A protein and the small-molecule ligand that binds it are described below.
Small molecule (SMILES): CC(=O)N[C@H]1[C@H](O[C@H]2[C@H](O)[C@@H](NC(C)=O)CO[C@@H]2CO)O[C@H](CO)[C@@H](O)[C@@H]1O

Binding-site contacts:
Ligand atom C1 contacts residue SER1070 of chain 1.A at 4.0 Å.
Ligand atom O6 contacts residue PHE1072 of chain 1.A at 3.3 Å.
Ligand atom O5 contacts residue ASN1067 of chain 1.A at 2.4 Å (h-bond).
Ligand atom O6 contacts residue PRO1081 of chain 1.A at 4.2 Å.
Ligand atom C5 contacts residue SER1070 of chain 1.A at 3.2 Å.
Ligand atom C6 contacts residue SER1070 of chain 1.A at 3.3 Å.
Ligand atom C7 contacts residue THR1069 of chain 1.A at 4.2 Å.
Ligand atom C2 contacts residue ASN1067 of chain 1.A at 2.4 Å.
Ligand atom C4 contacts residue ASN1067 of chain 1.A at 4.2 Å.
Ligand atom C1 contacts residue PHE1072 of chain 1.A at 4.2 Å (hydrophobic).
Ligand atom N2 contacts residue THR1069 of chain 1.A at 3.4 Å (h-bond).
Ligand atom O7 contacts residue ASN1067 of chain 1.A at 3.6 Å (h-bond).
Ligand atom O3 contacts residue THR1069 of chain 1.A at 4.5 Å.
Ligand atom C3 contacts residue THR1069 of chain 1.A at 3.8 Å.
Ligand atom C8 contacts residue THR1069 of chain 1.A at 3.9 Å.
Ligand atom C3 contacts residue ASN1067 of chain 1.A at 3.7 Å.
Ligand atom C1 contacts residue ASN1067 of chain 1.A at 1.4 Å.
Ligand atom O5 contacts residue SER1070 of chain 1.A at 3.5 Å (h-bond).
Ligand atom O5 contacts residue PHE1072 of chain 1.A at 3.8 Å.
Ligand atom O6 contacts residue SER1070 of chain 1.A at 2.6 Å (h-bond).
Ligand atom C2 contacts residue THR1069 of chain 1.A at 3.9 Å.
Ligand atom N2 contacts residue ASN1067 of chain 1.A at 2.7 Å (h-bond).
Ligand atom C5 contacts residue ASN1067 of chain 1.A at 3.7 Å.
Ligand atom C8 contacts residue ASN1067 of chain 1.A at 4.3 Å.
Ligand atom C7 contacts residue ASN1067 of chain 1.A at 3.3 Å.
Ligand atom O7 contacts residue SER1070 of chain 1.A at 4.5 Å.
Ligand atom C1 contacts residue THR1069 of chain 1.A at 3.8 Å.

Sequence of chain 1.A:
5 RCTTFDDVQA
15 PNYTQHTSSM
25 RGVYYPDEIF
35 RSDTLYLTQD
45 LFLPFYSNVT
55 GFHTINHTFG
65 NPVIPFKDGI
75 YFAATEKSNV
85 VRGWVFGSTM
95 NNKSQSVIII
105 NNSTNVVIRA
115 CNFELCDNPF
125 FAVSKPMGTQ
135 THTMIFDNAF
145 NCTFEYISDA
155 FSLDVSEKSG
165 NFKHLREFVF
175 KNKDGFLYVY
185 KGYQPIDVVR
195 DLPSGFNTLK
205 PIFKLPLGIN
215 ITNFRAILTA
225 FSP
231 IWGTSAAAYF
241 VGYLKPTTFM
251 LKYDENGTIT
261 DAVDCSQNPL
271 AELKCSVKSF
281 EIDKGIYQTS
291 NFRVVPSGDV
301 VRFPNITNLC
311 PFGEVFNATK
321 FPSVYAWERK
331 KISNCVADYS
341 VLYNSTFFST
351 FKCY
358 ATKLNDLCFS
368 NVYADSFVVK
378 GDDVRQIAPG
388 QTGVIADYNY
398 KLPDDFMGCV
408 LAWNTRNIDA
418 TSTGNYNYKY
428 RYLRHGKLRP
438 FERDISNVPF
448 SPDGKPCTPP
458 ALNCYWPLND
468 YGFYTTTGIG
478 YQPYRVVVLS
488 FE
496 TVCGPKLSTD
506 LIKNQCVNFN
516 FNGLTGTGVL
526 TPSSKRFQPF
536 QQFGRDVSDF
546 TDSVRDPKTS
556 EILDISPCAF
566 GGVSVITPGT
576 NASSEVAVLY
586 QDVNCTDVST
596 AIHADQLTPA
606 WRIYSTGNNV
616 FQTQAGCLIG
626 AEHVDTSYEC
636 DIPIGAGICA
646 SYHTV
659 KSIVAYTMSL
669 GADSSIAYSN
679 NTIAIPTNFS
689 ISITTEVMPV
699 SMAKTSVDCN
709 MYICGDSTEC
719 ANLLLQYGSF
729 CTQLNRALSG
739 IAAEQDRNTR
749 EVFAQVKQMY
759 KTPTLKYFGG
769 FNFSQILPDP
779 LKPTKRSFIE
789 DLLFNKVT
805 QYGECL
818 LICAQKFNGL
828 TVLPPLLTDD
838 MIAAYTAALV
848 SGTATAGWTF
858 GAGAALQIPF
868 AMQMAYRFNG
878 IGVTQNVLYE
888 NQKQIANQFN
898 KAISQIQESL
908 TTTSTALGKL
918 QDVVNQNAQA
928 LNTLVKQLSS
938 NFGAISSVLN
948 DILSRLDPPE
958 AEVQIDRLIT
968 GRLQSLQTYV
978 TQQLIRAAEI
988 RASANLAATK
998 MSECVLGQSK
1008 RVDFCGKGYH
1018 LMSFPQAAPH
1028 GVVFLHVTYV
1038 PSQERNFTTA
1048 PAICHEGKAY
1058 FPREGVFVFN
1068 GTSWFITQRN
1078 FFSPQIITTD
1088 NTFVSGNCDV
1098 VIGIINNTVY